Binding-site contacts:
Ligand atom C4 contacts residue TRP222 of chain 1.A at 3.9 Å (hydrophobic).
Ligand atom O5 contacts residue ASN165 of chain 1.C at 2.3 Å (h-bond).
Ligand atom O6 contacts residue TRP222 of chain 1.A at 4.0 Å.
Ligand atom C7 contacts residue ASN165 of chain 1.C at 3.9 Å.
Ligand atom C7 contacts residue TRP222 of chain 1.A at 4.0 Å (hydrophobic).
Ligand atom C4 contacts residue ASN165 of chain 1.C at 4.2 Å.
Ligand atom O7 contacts residue ARG220 of chain 1.A at 4.4 Å.
Ligand atom C2 contacts residue TRP222 of chain 1.A at 3.8 Å (hydrophobic).
Ligand atom C7 contacts residue SER219 of chain 1.A at 4.0 Å.
Ligand atom C1 contacts residue TRP222 of chain 1.A at 4.1 Å (hydrophobic).
Ligand atom C3 contacts residue ASN165 of chain 1.C at 3.8 Å.
Ligand atom O6 contacts residue THR167 of chain 1.C at 2.5 Å (h-bond).
Ligand atom C6 contacts residue THR167 of chain 1.C at 2.9 Å.
Ligand atom C3 contacts residue TRP222 of chain 1.A at 4.2 Å (hydrophobic).
Ligand atom C6 contacts residue TRP222 of chain 1.A at 4.0 Å (hydrophobic).
Ligand atom C2 contacts residue ASN165 of chain 1.C at 2.4 Å.
Ligand atom C7 contacts residue PRO221 of chain 1.A at 4.4 Å (hydrophobic).
Ligand atom N2 contacts residue SER219 of chain 1.A at 3.4 Å (h-bond).
Ligand atom C1 contacts residue SER219 of chain 1.A at 4.2 Å.
Ligand atom C1 contacts residue TRP222 of chain 1.A at 4.0 Å (hydrophobic).
Ligand atom O7 contacts residue TRP222 of chain 1.A at 2.8 Å (h-bond).
Ligand atom O5 contacts residue TRP222 of chain 1.A at 3.7 Å.
Ligand atom C8 contacts residue SER219 of chain 1.A at 3.8 Å.
Ligand atom O4 contacts residue TRP222 of chain 1.A at 3.9 Å.
Ligand atom C1 contacts residue ASN165 of chain 1.C at 1.4 Å.
Ligand atom C8 contacts residue THR167 of chain 1.C at 3.8 Å.
Ligand atom O3 contacts residue TRP222 of chain 1.A at 3.7 Å.
Ligand atom C8 contacts residue PRO221 of chain 1.A at 4.5 Å (hydrophobic).
Ligand atom O7 contacts residue PRO221 of chain 1.A at 3.5 Å.
Ligand atom C8 contacts residue VAL242 of chain 1.C at 4.0 Å (hydrophobic).
Ligand atom C5 contacts residue TRP222 of chain 1.A at 4.2 Å (hydrophobic).
Ligand atom O7 contacts residue ASN165 of chain 1.C at 4.1 Å.
Ligand atom O5 contacts residue THR167 of chain 1.C at 3.6 Å (h-bond).
Ligand atom C6 contacts residue VAL244 of chain 1.C at 4.3 Å (hydrophobic).
Ligand atom N2 contacts residue ASN165 of chain 1.C at 2.8 Å (h-bond).
Ligand atom C5 contacts residue ASN165 of chain 1.C at 3.6 Å.
Ligand atom C2 contacts residue SER219 of chain 1.A at 4.4 Å.
Ligand atom C5 contacts residue THR167 of chain 1.C at 3.9 Å.

Sequence of chain 1.A:
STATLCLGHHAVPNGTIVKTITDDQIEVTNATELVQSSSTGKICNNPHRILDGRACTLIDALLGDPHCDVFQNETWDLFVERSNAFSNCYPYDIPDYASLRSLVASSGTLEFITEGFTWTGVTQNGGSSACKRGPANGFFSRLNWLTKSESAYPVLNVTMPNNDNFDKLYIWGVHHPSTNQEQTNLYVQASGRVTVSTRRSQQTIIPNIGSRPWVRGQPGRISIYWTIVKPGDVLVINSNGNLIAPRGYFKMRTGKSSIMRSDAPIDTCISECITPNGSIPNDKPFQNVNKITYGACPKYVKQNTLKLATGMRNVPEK

Sequence of chain 1.C:
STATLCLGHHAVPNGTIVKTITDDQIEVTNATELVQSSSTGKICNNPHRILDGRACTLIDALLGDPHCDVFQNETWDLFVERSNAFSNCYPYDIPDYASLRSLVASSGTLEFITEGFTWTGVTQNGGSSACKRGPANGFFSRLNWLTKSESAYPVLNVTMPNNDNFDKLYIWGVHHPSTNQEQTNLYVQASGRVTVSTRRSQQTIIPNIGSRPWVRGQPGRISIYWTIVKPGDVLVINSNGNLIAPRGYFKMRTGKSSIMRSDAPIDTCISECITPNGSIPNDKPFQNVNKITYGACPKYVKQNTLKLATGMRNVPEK

The small molecule below binds the protein below.
Small molecule (SMILES): CC(=O)N[C@H]1[C@H](O[C@H]2[C@H](O)[C@@H](NC(C)=O)CO[C@@H]2CO)O[C@H](CO)[C@@H](O[C@@H]2O[C@H](CO)[C@@H](O)[C@H](O[C@H]3O[C@H](CO)[C@@H](O)[C@H](O)[C@@H]3O)[C@@H]2O)[C@@H]1O